The small molecule below binds the protein below.
Small molecule (SMILES): CCc1ccccc1NC(=O)CSc1nc2cccnc2[nH]1

Sequence of chain 1.A:
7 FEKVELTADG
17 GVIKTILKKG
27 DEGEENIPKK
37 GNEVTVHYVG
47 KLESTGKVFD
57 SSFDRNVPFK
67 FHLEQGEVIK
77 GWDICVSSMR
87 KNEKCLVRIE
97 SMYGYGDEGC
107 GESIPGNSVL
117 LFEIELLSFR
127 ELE

Binding-site contacts:
Ligand atom S13 contacts residue TYR44 of chain 1.A at 4.0 Å.
Ligand atom C2 contacts residue TRP78 of chain 1.A at 3.9 Å (hydrophobic).
Ligand atom C8 contacts residue GLU73 of chain 1.A at 3.4 Å.
Ligand atom C2 contacts residue TYR101 of chain 1.A at 3.4 Å (hydrophobic).
Ligand atom N22 contacts residue PHE55 of chain 1.A at 4.1 Å.
Ligand atom N3 contacts residue TYR101 of chain 1.A at 3.5 Å (h-bond).
Ligand atom S13 contacts residue ASP56 of chain 1.A at 4.1 Å.
Ligand atom C4 contacts residue TYR101 of chain 1.A at 4.0 Å (hydrophobic).
Ligand atom C12 contacts residue TRP78 of chain 1.A at 3.5 Å (hydrophobic).
Ligand atom C19 contacts residue ILE110 of chain 1.A at 3.5 Å (hydrophobic).
Ligand atom C20 contacts residue ILE110 of chain 1.A at 3.9 Å (hydrophobic).
Ligand atom O1 contacts residue TYR101 of chain 1.A at 3.9 Å.
Ligand atom N18 contacts residue TYR44 of chain 1.A at 4.1 Å.
Ligand atom N18 contacts residue PHE55 of chain 1.A at 4.1 Å.
Ligand atom C16 contacts residue ILE110 of chain 1.A at 4.1 Å (hydrophobic).
Ligand atom C19 contacts residue CYS106 of chain 1.A at 3.6 Å (hydrophobic).
Ligand atom C9 contacts residue VAL74 of chain 1.A at 4.0 Å (hydrophobic).
Ligand atom O1 contacts residue VAL74 of chain 1.A at 3.5 Å.
Ligand atom C5 contacts residue TYR101 of chain 1.A at 4.2 Å (hydrophobic).
Ligand atom C20 contacts residue CYS106 of chain 1.A at 3.7 Å (hydrophobic).
Ligand atom N18 contacts residue ASP56 of chain 1.A at 2.6 Å (salt-bridge).
Ligand atom C14 contacts residue PHE55 of chain 1.A at 4.2 Å (hydrophobic).
Ligand atom C8 contacts residue PHE65 of chain 1.A at 4.0 Å (hydrophobic).
Ligand atom C17 contacts residue ASP56 of chain 1.A at 3.6 Å.
Ligand atom C17 contacts residue PHE55 of chain 1.A at 4.0 Å (hydrophobic).
Ligand atom C14 contacts residue ASP56 of chain 1.A at 3.7 Å.
Ligand atom N22 contacts residue ASP56 of chain 1.A at 3.8 Å.
Ligand atom O1 contacts residue TRP78 of chain 1.A at 3.9 Å.
Ligand atom C9 contacts residue PHE65 of chain 1.A at 3.6 Å (hydrophobic).
Ligand atom C12 contacts residue ILE75 of chain 1.A at 4.1 Å (hydrophobic).
Ligand atom C9 contacts residue GLU73 of chain 1.A at 4.0 Å.
Ligand atom C14 contacts residue TYR101 of chain 1.A at 3.8 Å (hydrophobic).
Ligand atom S13 contacts residue TRP78 of chain 1.A at 3.4 Å.
Ligand atom C10 contacts residue TYR101 of chain 1.A at 3.7 Å (hydrophobic).
Ligand atom C19 contacts residue TYR101 of chain 1.A at 3.6 Å (hydrophobic).
Ligand atom C16 contacts residue TYR101 of chain 1.A at 3.4 Å (hydrophobic).
Ligand atom N15 contacts residue TYR101 of chain 1.A at 2.7 Å (h-bond).
Ligand atom O1 contacts residue ILE75 of chain 1.A at 3.3 Å (h-bond).
Ligand atom C12 contacts residue TYR101 of chain 1.A at 3.7 Å (hydrophobic).
Ligand atom S13 contacts residue PHE118 of chain 1.A at 4.2 Å.